Sequence of chain 1.C:
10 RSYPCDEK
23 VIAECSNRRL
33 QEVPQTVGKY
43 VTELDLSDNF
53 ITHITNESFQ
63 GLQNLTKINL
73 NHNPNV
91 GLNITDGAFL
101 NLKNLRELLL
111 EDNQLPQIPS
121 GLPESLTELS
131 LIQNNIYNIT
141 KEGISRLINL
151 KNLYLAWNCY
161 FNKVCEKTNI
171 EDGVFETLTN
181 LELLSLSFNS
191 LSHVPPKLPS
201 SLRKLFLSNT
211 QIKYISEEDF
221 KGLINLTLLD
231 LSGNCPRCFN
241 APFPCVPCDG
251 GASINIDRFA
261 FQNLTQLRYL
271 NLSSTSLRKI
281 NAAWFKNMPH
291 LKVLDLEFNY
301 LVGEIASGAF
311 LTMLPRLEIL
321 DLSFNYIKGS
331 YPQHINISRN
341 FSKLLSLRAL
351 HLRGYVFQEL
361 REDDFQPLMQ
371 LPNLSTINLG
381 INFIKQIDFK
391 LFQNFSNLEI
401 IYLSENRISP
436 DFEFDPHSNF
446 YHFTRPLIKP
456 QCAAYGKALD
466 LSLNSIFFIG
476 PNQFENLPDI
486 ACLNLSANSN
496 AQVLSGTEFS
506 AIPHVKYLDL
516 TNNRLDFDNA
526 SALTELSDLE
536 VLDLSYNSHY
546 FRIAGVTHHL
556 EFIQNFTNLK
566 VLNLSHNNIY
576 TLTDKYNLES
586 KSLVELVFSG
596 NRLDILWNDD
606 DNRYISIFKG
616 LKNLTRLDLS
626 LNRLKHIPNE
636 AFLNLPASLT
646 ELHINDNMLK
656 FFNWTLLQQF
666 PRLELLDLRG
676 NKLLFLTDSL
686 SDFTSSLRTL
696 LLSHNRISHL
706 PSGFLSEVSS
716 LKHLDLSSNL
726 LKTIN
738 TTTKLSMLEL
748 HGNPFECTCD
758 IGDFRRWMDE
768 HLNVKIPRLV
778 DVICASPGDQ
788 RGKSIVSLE

The protein below binds the small molecule below.
Small molecule (SMILES): CC(=O)N[C@H]1[C@H](O[C@H]2[C@H](O)[C@@H](NC(C)=O)CO[C@@H]2CO)O[C@H](CO)[C@@H](O[C@@H]2O[C@H](CO)[C@@H](O)[C@H](O)[C@@H]2O)[C@@H]1O

Binding-site contacts:
Ligand atom O6 contacts residue SER467 of chain 1.C at 3.3 Å (h-bond).
Ligand atom O6 contacts residue LEU468 of chain 1.C at 3.7 Å.
Ligand atom C2 contacts residue ASN489 of chain 1.C at 2.4 Å.
Ligand atom O7 contacts residue LYS454 of chain 1.C at 3.1 Å (salt-bridge).
Ligand atom C8 contacts residue CYS457 of chain 1.C at 3.8 Å (hydrophobic).
Ligand atom C2 contacts residue ARG450 of chain 1.C at 4.0 Å.
Ligand atom N2 contacts residue ASP514 of chain 1.C at 2.9 Å (salt-bridge).
Ligand atom C3 contacts residue ARG450 of chain 1.C at 4.2 Å.
Ligand atom C1 contacts residue ASN489 of chain 1.C at 1.4 Å.
Ligand atom C3 contacts residue ASP514 of chain 1.C at 4.0 Å.
Ligand atom N2 contacts residue ASN489 of chain 1.C at 2.9 Å (h-bond).
Ligand atom C2 contacts residue ASP514 of chain 1.C at 3.7 Å.
Ligand atom C6 contacts residue SER467 of chain 1.C at 3.6 Å.
Ligand atom C3 contacts residue ASN489 of chain 1.C at 3.8 Å.
Ligand atom O7 contacts residue ILE453 of chain 1.C at 3.9 Å.
Ligand atom C1 contacts residue ASP514 of chain 1.C at 3.7 Å.
Ligand atom C4 contacts residue ASN489 of chain 1.C at 4.2 Å.
Ligand atom O6 contacts residue SER404 of chain 1.C at 4.0 Å.
Ligand atom O5 contacts residue ASP465 of chain 1.C at 4.0 Å.
Ligand atom C5 contacts residue ASN489 of chain 1.C at 3.6 Å.
Ligand atom C5 contacts residue ARG450 of chain 1.C at 3.9 Å.
Ligand atom O2 contacts residue ARG450 of chain 1.C at 3.7 Å.
Ligand atom O4 contacts residue ARG450 of chain 1.C at 3.4 Å (salt-bridge).
Ligand atom C8 contacts residue ASP514 of chain 1.C at 3.8 Å.
Ligand atom O5 contacts residue ASN489 of chain 1.C at 2.3 Å (h-bond).
Ligand atom O5 contacts residue SER491 of chain 1.C at 4.0 Å.
Ligand atom C5 contacts residue SER467 of chain 1.C at 4.0 Å.
Ligand atom O5 contacts residue SER467 of chain 1.C at 3.1 Å (h-bond).
Ligand atom C6 contacts residue LEU468 of chain 1.C at 3.8 Å (hydrophobic).
Ligand atom C7 contacts residue ASN489 of chain 1.C at 3.5 Å.
Ligand atom C5 contacts residue SER491 of chain 1.C at 4.0 Å.
Ligand atom C6 contacts residue ARG450 of chain 1.C at 3.9 Å.
Ligand atom C1 contacts residue SER467 of chain 1.C at 4.1 Å.
Ligand atom C7 contacts residue ASP514 of chain 1.C at 3.8 Å.
Ligand atom O7 contacts residue ASN489 of chain 1.C at 3.8 Å.
Ligand atom C8 contacts residue LYS454 of chain 1.C at 3.9 Å.
Ligand atom C7 contacts residue LYS454 of chain 1.C at 4.0 Å.
Ligand atom C8 contacts residue TYR512 of chain 1.C at 3.7 Å (hydrophobic).
Ligand atom C1 contacts residue ASP465 of chain 1.C at 4.1 Å.
Ligand atom C1 contacts residue SER491 of chain 1.C at 4.0 Å.